A protein and the small-molecule ligand that binds it are described below.
Small molecule (SMILES): CC(=O)N[C@H]1[C@H](O[C@H]2[C@H](O)[C@@H](NC(C)=O)CO[C@@H]2CO)O[C@H](CO)[C@@H](O[C@@H]2O[C@H](CO)[C@@H](O)[C@H](O)[C@@H]2O)[C@@H]1O

Binding-site contacts:
Ligand atom C5 contacts residue THR427 of chain 1.A at 4.3 Å.
Ligand atom O5 contacts residue THR427 of chain 1.A at 3.9 Å.
Ligand atom N2 contacts residue ASN425 of chain 1.A at 2.9 Å (h-bond).
Ligand atom C6 contacts residue LEU428 of chain 1.A at 3.5 Å (hydrophobic).
Ligand atom C5 contacts residue LEU428 of chain 1.A at 4.5 Å (hydrophobic).
Ligand atom C7 contacts residue EDO1 of chain 1.Q at 4.2 Å.
Ligand atom C8 contacts residue EDO1 of chain 1.Q at 4.2 Å.
Ligand atom C4 contacts residue ASN425 of chain 1.A at 4.2 Å.
Ligand atom C5 contacts residue LYS389 of chain 1.A at 3.7 Å.
Ligand atom C6 contacts residue LYS389 of chain 1.A at 3.6 Å.
Ligand atom C8 contacts residue SER429 of chain 1.A at 4.3 Å.
Ligand atom O5 contacts residue ASN425 of chain 1.A at 2.4 Å (h-bond).
Ligand atom C8 contacts residue LEU428 of chain 1.A at 3.4 Å (hydrophobic).
Ligand atom C7 contacts residue LEU428 of chain 1.A at 4.2 Å (hydrophobic).
Ligand atom C5 contacts residue ASN425 of chain 1.A at 3.6 Å.
Ligand atom C1 contacts residue LYS389 of chain 1.A at 3.5 Å.
Ligand atom C2 contacts residue ASN425 of chain 1.A at 2.5 Å.
Ligand atom O6 contacts residue LEU428 of chain 1.A at 3.0 Å.
Ligand atom N2 contacts residue LEU428 of chain 1.A at 4.2 Å.
Ligand atom O5 contacts residue LYS389 of chain 1.A at 2.6 Å (salt-bridge).
Ligand atom O7 contacts residue ASN425 of chain 1.A at 3.4 Å (h-bond).
Ligand atom C3 contacts residue ASN425 of chain 1.A at 3.8 Å.
Ligand atom C6 contacts residue THR427 of chain 1.A at 3.9 Å.
Ligand atom C1 contacts residue ASN425 of chain 1.A at 1.4 Å.
Ligand atom C7 contacts residue ASN425 of chain 1.A at 3.4 Å.
Ligand atom C8 contacts residue ASN425 of chain 1.A at 4.5 Å.
Ligand atom O7 contacts residue EDO1 of chain 1.Q at 4.0 Å.
Ligand atom O6 contacts residue LYS389 of chain 1.A at 2.9 Å (salt-bridge).
Ligand atom O6 contacts residue SER429 of chain 1.A at 4.1 Å.
Ligand atom O6 contacts residue THR427 of chain 1.A at 2.6 Å (h-bond).

Sequence of chain 1.A:
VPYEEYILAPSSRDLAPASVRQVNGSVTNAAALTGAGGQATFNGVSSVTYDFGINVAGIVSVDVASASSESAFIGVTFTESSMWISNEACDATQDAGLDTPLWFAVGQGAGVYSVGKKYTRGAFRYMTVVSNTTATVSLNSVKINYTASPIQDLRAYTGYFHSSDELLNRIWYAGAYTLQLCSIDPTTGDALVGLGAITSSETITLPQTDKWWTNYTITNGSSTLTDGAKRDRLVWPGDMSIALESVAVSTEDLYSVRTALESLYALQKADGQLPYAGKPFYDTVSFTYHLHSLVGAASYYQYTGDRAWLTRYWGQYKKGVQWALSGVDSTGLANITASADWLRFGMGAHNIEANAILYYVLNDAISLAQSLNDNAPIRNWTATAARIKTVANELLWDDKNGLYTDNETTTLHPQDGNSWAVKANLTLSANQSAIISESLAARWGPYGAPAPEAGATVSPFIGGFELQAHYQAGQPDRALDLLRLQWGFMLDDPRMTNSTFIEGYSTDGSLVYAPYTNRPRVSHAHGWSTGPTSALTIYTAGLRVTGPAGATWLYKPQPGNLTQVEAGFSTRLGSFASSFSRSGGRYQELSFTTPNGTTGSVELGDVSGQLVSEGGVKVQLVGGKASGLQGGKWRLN